Sequence of chain 1.K:
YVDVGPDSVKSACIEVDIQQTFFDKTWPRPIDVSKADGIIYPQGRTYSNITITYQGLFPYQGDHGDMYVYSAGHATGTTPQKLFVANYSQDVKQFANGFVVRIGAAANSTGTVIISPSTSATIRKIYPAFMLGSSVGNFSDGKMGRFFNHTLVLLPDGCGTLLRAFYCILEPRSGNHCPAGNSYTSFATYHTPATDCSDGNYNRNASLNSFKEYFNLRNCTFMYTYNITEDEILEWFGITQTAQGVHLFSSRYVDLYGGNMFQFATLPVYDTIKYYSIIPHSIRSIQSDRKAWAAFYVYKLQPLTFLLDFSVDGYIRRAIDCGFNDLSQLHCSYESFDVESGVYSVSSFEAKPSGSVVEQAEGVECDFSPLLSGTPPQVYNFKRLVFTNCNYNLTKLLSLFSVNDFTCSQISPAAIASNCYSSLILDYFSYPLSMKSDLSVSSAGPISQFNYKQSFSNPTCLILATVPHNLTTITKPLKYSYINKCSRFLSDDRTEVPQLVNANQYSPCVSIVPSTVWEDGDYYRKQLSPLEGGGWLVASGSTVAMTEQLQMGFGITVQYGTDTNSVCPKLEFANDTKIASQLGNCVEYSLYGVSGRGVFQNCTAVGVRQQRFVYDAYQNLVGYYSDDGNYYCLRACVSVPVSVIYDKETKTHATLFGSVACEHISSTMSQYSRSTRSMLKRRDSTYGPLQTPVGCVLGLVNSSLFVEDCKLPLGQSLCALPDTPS

A small-molecule ligand and the protein it binds are described below.
Small molecule (SMILES): CC(=O)N[C@@H]1[C@@H](O)[C@H](O)[C@@H](CO)O[C@H]1O

Binding-site contacts:
Ligand atom O7 contacts residue ASN719 of chain 1.K at 3.1 Å (h-bond).
Ligand atom C2 contacts residue SER721 of chain 1.K at 3.6 Å.
Ligand atom C8 contacts residue ASN719 of chain 1.K at 4.4 Å.
Ligand atom C7 contacts residue SER721 of chain 1.K at 4.2 Å.
Ligand atom C4 contacts residue ASN719 of chain 1.K at 4.3 Å.
Ligand atom C2 contacts residue ASN719 of chain 1.K at 2.5 Å.
Ligand atom O5 contacts residue ASN719 of chain 1.K at 2.4 Å (h-bond).
Ligand atom C3 contacts residue SER721 of chain 1.K at 4.4 Å.
Ligand atom N2 contacts residue ASN719 of chain 1.K at 2.9 Å (h-bond).
Ligand atom O7 contacts residue SER721 of chain 1.K at 3.2 Å (h-bond).
Ligand atom C1 contacts residue ASN719 of chain 1.K at 1.4 Å.
Ligand atom O5 contacts residue SER721 of chain 1.K at 4.1 Å.
Ligand atom C5 contacts residue ASN719 of chain 1.K at 3.7 Å.
Ligand atom N2 contacts residue SER721 of chain 1.K at 4.3 Å.
Ligand atom C1 contacts residue SER721 of chain 1.K at 4.2 Å.
Ligand atom C4 contacts residue SER721 of chain 1.K at 4.4 Å.
Ligand atom C7 contacts residue ASN719 of chain 1.K at 3.3 Å.
Ligand atom C3 contacts residue ASN719 of chain 1.K at 3.8 Å.
Ligand atom O3 contacts residue SER721 of chain 1.K at 4.5 Å.